Binding-site contacts:
Ligand atom O5 contacts residue LEU8 of chain 1.A at 4.0 Å.
Ligand atom C2 contacts residue ASN9 of chain 1.A at 2.4 Å.
Ligand atom O3 contacts residue SER11 of chain 1.A at 4.4 Å.
Ligand atom C2 contacts residue PHE12 of chain 1.A at 4.5 Å (hydrophobic).
Ligand atom N2 contacts residue SER11 of chain 1.A at 2.7 Å (h-bond).
Ligand atom C1 contacts residue PHE12 of chain 1.A at 3.8 Å (hydrophobic).
Ligand atom N2 contacts residue ASN9 of chain 1.A at 2.9 Å (h-bond).
Ligand atom C2 contacts residue SER11 of chain 1.A at 3.5 Å.
Ligand atom O5 contacts residue PHE12 of chain 1.A at 4.1 Å.
Ligand atom C3 contacts residue SER11 of chain 1.A at 3.8 Å.
Ligand atom C6 contacts residue LEU8 of chain 1.A at 4.5 Å (hydrophobic).
Ligand atom O4 contacts residue PHE12 of chain 1.A at 4.2 Å.
Ligand atom C7 contacts residue SER11 of chain 1.A at 3.6 Å.
Ligand atom C6 contacts residue TYR147 of chain 1.A at 3.8 Å (hydrophobic).
Ligand atom C6 contacts residue TYR142 of chain 1.A at 4.4 Å (hydrophobic).
Ligand atom O6 contacts residue TYR147 of chain 1.A at 3.9 Å.
Ligand atom C3 contacts residue ASN9 of chain 1.A at 3.8 Å.
Ligand atom C4 contacts residue PHE12 of chain 1.A at 4.2 Å (hydrophobic).
Ligand atom C4 contacts residue ASN9 of chain 1.A at 4.1 Å.
Ligand atom C5 contacts residue PHE12 of chain 1.A at 3.7 Å (hydrophobic).
Ligand atom C1 contacts residue ASN9 of chain 1.A at 1.4 Å.
Ligand atom C6 contacts residue PHE12 of chain 1.A at 3.9 Å (hydrophobic).
Ligand atom C8 contacts residue ASN9 of chain 1.A at 4.2 Å.
Ligand atom C1 contacts residue SER11 of chain 1.A at 3.9 Å.
Ligand atom O7 contacts residue ASN9 of chain 1.A at 3.6 Å (h-bond).
Ligand atom C5 contacts residue ASN9 of chain 1.A at 3.6 Å.
Ligand atom C7 contacts residue ASN9 of chain 1.A at 3.4 Å.
Ligand atom C8 contacts residue ASN10 of chain 1.A at 4.2 Å.
Ligand atom C8 contacts residue SER11 of chain 1.A at 3.7 Å.
Ligand atom O5 contacts residue ASN9 of chain 1.A at 2.4 Å (h-bond).
Ligand atom C3 contacts residue PHE12 of chain 1.A at 4.1 Å (hydrophobic).

Sequence of chain 1.A:
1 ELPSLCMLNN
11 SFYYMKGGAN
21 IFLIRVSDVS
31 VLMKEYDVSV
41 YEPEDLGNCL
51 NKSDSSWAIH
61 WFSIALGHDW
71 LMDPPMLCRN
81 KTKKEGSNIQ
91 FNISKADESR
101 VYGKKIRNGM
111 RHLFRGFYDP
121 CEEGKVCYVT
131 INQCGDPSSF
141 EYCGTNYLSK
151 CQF

This protein binds this small molecule.
Small molecule (SMILES): CC(=O)N[C@@H]1[C@@H](O)[C@H](O)[C@@H](CO)O[C@H]1O